Sequence of chain 1.A:
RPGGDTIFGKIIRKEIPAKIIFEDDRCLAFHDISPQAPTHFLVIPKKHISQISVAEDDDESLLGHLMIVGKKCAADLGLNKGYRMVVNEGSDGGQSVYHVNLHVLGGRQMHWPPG

Sequence of chain 1.B:
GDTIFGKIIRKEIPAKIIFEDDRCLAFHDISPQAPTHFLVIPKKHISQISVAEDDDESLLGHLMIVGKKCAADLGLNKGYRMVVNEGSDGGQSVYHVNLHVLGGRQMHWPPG

This protein binds this small molecule.
Small molecule (SMILES): Nc1ncnc2c1ncn2[C@@H]1O[C@H](COP(=O)(O)NCCc2c[nH]c3ccccc23)[C@@H](O)[C@H]1O

Binding-site contacts:
Ligand atom O2P contacts residue ASN115 of chain 1.A at 3.5 Å (h-bond).
Ligand atom O5' contacts residue ASN115 of chain 1.A at 3.3 Å (h-bond).
Ligand atom C2 contacts residue HIS45 of chain 1.A at 3.6 Å.
Ligand atom N3 contacts residue ILE47 of chain 1.A at 3.3 Å (h-bond).
Ligand atom C10 contacts residue GLY108 of chain 1.A at 3.5 Å.
Ligand atom C2 contacts residue ILE47 of chain 1.A at 3.5 Å (hydrophobic).
Ligand atom C3' contacts residue ASP46 of chain 1.A at 3.4 Å.
Ligand atom C14 contacts residue GLY108 of chain 1.A at 3.5 Å.
Ligand atom C14 contacts residue MET124 of chain 1.B at 3.5 Å (hydrophobic).
Ligand atom O2' contacts residue SER48 of chain 1.A at 3.6 Å.
Ligand atom C5 contacts residue ILE47 of chain 1.A at 3.6 Å (hydrophobic).
Ligand atom O3P contacts residue SER110 of chain 1.A at 2.7 Å (h-bond).
Ligand atom O3' contacts residue ASP46 of chain 1.A at 2.6 Å (salt-bridge).
Ligand atom C1 contacts residue GLY108 of chain 1.A at 3.4 Å.
Ligand atom C13 contacts residue TRP126 of chain 1.B at 3.5 Å (hydrophobic).
Ligand atom O3P contacts residue ASN115 of chain 1.A at 3.6 Å.
Ligand atom O2P contacts residue HIS117 of chain 1.A at 2.9 Å (h-bond).
Ligand atom P contacts residue SER110 of chain 1.A at 3.6 Å.
Ligand atom C2' contacts residue ASP46 of chain 1.A at 3.5 Å.
Ligand atom C3 contacts residue TRP126 of chain 1.B at 3.7 Å (hydrophobic).
Ligand atom N11 contacts residue PEG1 of chain 1.D at 3.2 Å (h-bond).
Ligand atom O4' contacts residue LEU56 of chain 1.A at 3.7 Å.
Ligand atom C1' contacts residue ASP46 of chain 1.A at 3.4 Å.
Ligand atom C13 contacts residue GLY108 of chain 1.A at 3.5 Å.
Ligand atom C4 contacts residue ILE47 of chain 1.A at 3.5 Å (hydrophobic).
Ligand atom N1P contacts residue SER110 of chain 1.A at 2.9 Å (h-bond).
Ligand atom O5' contacts residue HIS117 of chain 1.A at 3.1 Å (h-bond).
Ligand atom O4' contacts residue PHE22 of chain 1.A at 3.3 Å.
Ligand atom N1P contacts residue GLY108 of chain 1.A at 2.9 Å (h-bond).
Ligand atom O3P contacts residue GLN109 of chain 1.A at 3.5 Å.
Ligand atom O3P contacts residue VAL111 of chain 1.A at 3.2 Å (h-bond).
Ligand atom C4' contacts residue ASP46 of chain 1.A at 3.6 Å.
Ligand atom C15 contacts residue GLY108 of chain 1.A at 3.5 Å.
Ligand atom C5' contacts residue SER110 of chain 1.A at 3.6 Å.
Ligand atom O2' contacts residue ASP46 of chain 1.A at 2.6 Å (salt-bridge).
Ligand atom C7 contacts residue GLY108 of chain 1.A at 3.3 Å.
Ligand atom C12 contacts residue SER110 of chain 1.A at 3.5 Å.
Ligand atom O3' contacts residue HIS117 of chain 1.A at 3.4 Å.
Ligand atom O2P contacts residue ASN102 of chain 1.A at 2.8 Å (h-bond).
Ligand atom C9 contacts residue GLY108 of chain 1.A at 3.1 Å.